Binding-site contacts:
Ligand atom C4 contacts residue GLN212 of chain 1.A at 3.8 Å.
Ligand atom C1 contacts residue GLU153 of chain 1.A at 4.3 Å.
Ligand atom C4 contacts residue ASN173 of chain 1.A at 4.2 Å.
Ligand atom C2 contacts residue GLN212 of chain 1.A at 4.4 Å.
Ligand atom O6 contacts residue ILE154 of chain 1.A at 3.2 Å (h-bond).
Ligand atom O3 contacts residue GLN212 of chain 1.A at 4.4 Å.
Ligand atom C1 contacts residue ASN173 of chain 1.A at 1.4 Å.
Ligand atom O7 contacts residue GLU152 of chain 1.A at 3.0 Å (salt-bridge).
Ligand atom C5 contacts residue GLN212 of chain 1.A at 3.8 Å.
Ligand atom O6 contacts residue GLU153 of chain 1.A at 4.2 Å.
Ligand atom C6 contacts residue ILE154 of chain 1.A at 4.0 Å (hydrophobic).
Ligand atom C6 contacts residue GLU153 of chain 1.A at 4.4 Å.
Ligand atom N2 contacts residue GLU152 of chain 1.A at 4.3 Å.
Ligand atom C2 contacts residue ASN173 of chain 1.A at 2.4 Å.
Ligand atom C5 contacts residue ASN173 of chain 1.A at 3.7 Å.
Ligand atom C5 contacts residue ILE154 of chain 1.A at 4.3 Å (hydrophobic).
Ligand atom N2 contacts residue ASN173 of chain 1.A at 2.9 Å (h-bond).
Ligand atom C1 contacts residue ILE154 of chain 1.A at 4.1 Å (hydrophobic).
Ligand atom O5 contacts residue ASN173 of chain 1.A at 2.3 Å (h-bond).
Ligand atom O6 contacts residue LYS216 of chain 1.A at 3.5 Å.
Ligand atom C1 contacts residue GLU152 of chain 1.A at 3.6 Å.
Ligand atom O7 contacts residue ASN173 of chain 1.A at 3.2 Å (h-bond).
Ligand atom O5 contacts residue ILE154 of chain 1.A at 3.3 Å (h-bond).
Ligand atom C8 contacts residue ASN173 of chain 1.A at 4.4 Å.
Ligand atom O5 contacts residue GLU153 of chain 1.A at 3.5 Å.
Ligand atom C2 contacts residue GLU152 of chain 1.A at 3.8 Å.
Ligand atom C6 contacts residue LYS216 of chain 1.A at 4.4 Å.
Ligand atom C7 contacts residue GLU152 of chain 1.A at 3.9 Å.
Ligand atom C3 contacts residue ASN173 of chain 1.A at 3.8 Å.
Ligand atom O5 contacts residue GLU152 of chain 1.A at 3.9 Å.
Ligand atom O4 contacts residue GLN212 of chain 1.A at 3.5 Å (h-bond).
Ligand atom C3 contacts residue GLN212 of chain 1.A at 3.5 Å.
Ligand atom C1 contacts residue GLN212 of chain 1.A at 4.3 Å.
Ligand atom C7 contacts residue ASN173 of chain 1.A at 3.3 Å.

Sequence of chain 1.A:
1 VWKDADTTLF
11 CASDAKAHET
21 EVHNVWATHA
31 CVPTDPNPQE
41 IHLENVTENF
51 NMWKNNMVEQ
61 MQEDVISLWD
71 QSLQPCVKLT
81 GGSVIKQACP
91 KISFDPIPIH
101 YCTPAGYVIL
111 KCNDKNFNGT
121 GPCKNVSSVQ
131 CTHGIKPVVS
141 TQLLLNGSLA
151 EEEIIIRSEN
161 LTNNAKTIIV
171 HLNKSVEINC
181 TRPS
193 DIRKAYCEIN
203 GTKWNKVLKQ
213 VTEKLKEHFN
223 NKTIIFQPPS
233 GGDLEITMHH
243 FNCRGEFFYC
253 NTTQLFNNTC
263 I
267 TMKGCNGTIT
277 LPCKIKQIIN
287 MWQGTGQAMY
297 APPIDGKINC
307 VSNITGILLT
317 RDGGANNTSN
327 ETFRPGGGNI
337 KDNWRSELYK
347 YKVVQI

The small molecule below binds the protein below.
Small molecule (SMILES): CC(=O)N[C@@H]1[C@@H](O)[C@H](O)[C@@H](CO)O[C@H]1O